Sequence of chain 1.A:
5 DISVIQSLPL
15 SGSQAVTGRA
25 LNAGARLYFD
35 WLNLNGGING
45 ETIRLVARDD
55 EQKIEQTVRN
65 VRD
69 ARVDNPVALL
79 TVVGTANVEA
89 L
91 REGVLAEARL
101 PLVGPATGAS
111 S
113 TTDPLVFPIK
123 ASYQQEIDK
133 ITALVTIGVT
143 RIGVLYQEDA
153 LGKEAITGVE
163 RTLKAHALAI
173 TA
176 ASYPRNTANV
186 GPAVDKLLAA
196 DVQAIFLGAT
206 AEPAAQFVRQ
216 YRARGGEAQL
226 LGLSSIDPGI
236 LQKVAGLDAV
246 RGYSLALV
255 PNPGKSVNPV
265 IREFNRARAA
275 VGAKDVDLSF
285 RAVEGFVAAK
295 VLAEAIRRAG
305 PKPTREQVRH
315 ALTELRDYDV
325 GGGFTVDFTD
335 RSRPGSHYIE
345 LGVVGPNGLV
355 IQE

This small molecule binds to this protein.
Small molecule (SMILES): CC(C)C[C@H](N)C(=O)O

Binding-site contacts:
Ligand atom CD1 contacts residue THR107 of chain 1.A at 3.3 Å.
Ligand atom CA contacts residue GLY82 of chain 1.A at 3.6 Å.
Ligand atom N contacts residue VAL81 of chain 1.A at 3.6 Å.
Ligand atom CG contacts residue GLY82 of chain 1.A at 3.6 Å.
Ligand atom CB contacts residue SER230 of chain 1.A at 3.8 Å.
Ligand atom N contacts residue ALA106 of chain 1.A at 2.7 Å (h-bond).
Ligand atom CD2 contacts residue GLY82 of chain 1.A at 3.4 Å.
Ligand atom OXT contacts residue ARG285 of chain 1.A at 3.0 Å (salt-bridge).
Ligand atom C contacts residue VAL81 of chain 1.A at 3.9 Å (hydrophobic).
Ligand atom CB contacts residue LEU153 of chain 1.A at 4.1 Å (hydrophobic).
Ligand atom CB contacts residue TYR125 of chain 1.A at 3.4 Å (hydrophobic).
Ligand atom CD1 contacts residue LEU153 of chain 1.A at 3.3 Å (hydrophobic).
Ligand atom CD1 contacts residue TYR125 of chain 1.A at 2.6 Å (hydrophobic).
Ligand atom CG contacts residue TYR125 of chain 1.A at 3.5 Å (hydrophobic).
Ligand atom CA contacts residue GLN18 of chain 1.A at 3.9 Å.
Ligand atom O contacts residue SER230 of chain 1.A at 3.8 Å.
Ligand atom C contacts residue GLN18 of chain 1.A at 3.6 Å.
Ligand atom O contacts residue GLN18 of chain 1.A at 2.8 Å (h-bond).
Ligand atom CG contacts residue LEU153 of chain 1.A at 4.2 Å (hydrophobic).
Ligand atom CD1 contacts residue THR83 of chain 1.A at 2.6 Å.
Ligand atom C contacts residue SER230 of chain 1.A at 3.9 Å.
Ligand atom N contacts residue MG1 of chain 1.J at 4.2 Å.
Ligand atom CG contacts residue THR83 of chain 1.A at 3.2 Å.
Ligand atom N contacts residue GLY82 of chain 1.A at 2.9 Å (h-bond).
Ligand atom C contacts residue ARG285 of chain 1.A at 3.9 Å.
Ligand atom O contacts residue VAL81 of chain 1.A at 4.1 Å.
Ligand atom O contacts residue THR205 of chain 1.A at 3.6 Å.
Ligand atom CD2 contacts residue THR83 of chain 1.A at 3.0 Å.
Ligand atom C contacts residue ALA106 of chain 1.A at 3.9 Å (hydrophobic).
Ligand atom O contacts residue ARG285 of chain 1.A at 4.0 Å.
Ligand atom OXT contacts residue MG1 of chain 1.J at 3.5 Å.
Ligand atom CA contacts residue ALA106 of chain 1.A at 3.8 Å (hydrophobic).
Ligand atom O contacts residue THR21 of chain 1.A at 4.2 Å.
Ligand atom OXT contacts residue THR21 of chain 1.A at 4.1 Å.
Ligand atom N contacts residue THR107 of chain 1.A at 3.8 Å.
Ligand atom CD2 contacts residue LEU153 of chain 1.A at 3.7 Å (hydrophobic).
Ligand atom OXT contacts residue SER230 of chain 1.A at 3.9 Å.
Ligand atom CA contacts residue VAL81 of chain 1.A at 3.7 Å (hydrophobic).
Ligand atom OXT contacts residue ALA106 of chain 1.A at 3.1 Å (h-bond).
Ligand atom CG contacts residue THR107 of chain 1.A at 3.9 Å.